Binding-site contacts:
Ligand atom C34 contacts residue LEU70 of chain 1.I at 4.0 Å (hydrophobic).
Ligand atom C7 contacts residue THR77 of chain 1.H at 4.3 Å.
Ligand atom O13 contacts residue GLY81 of chain 1.H at 3.2 Å.
Ligand atom O13 contacts residue THR82 of chain 1.H at 3.0 Å (h-bond).
Ligand atom N21 contacts residue GLY80 of chain 1.H at 4.1 Å.
Ligand atom O22 contacts residue GLY79 of chain 1.H at 3.2 Å.
Ligand atom C74 contacts residue LEU86 of chain 1.H at 3.8 Å (hydrophobic).
Ligand atom O51 contacts residue GLY80 of chain 1.H at 3.4 Å (h-bond).
Ligand atom C1A contacts residue GLY79 of chain 1.H at 4.2 Å.
Ligand atom P1 contacts residue THR82 of chain 1.H at 3.8 Å.
Ligand atom C4B contacts residue GLY80 of chain 1.H at 3.6 Å.
Ligand atom C5 contacts residue THR77 of chain 1.H at 3.5 Å.
Ligand atom C4 contacts residue THR77 of chain 1.H at 4.1 Å.
Ligand atom C28 contacts residue GLY83 of chain 1.H at 3.4 Å.
Ligand atom O37 contacts residue GLY80 of chain 1.H at 4.2 Å.
Ligand atom C83 contacts residue ALA90 of chain 1.H at 3.6 Å (hydrophobic).
Ligand atom C2A contacts residue THR82 of chain 1.H at 4.2 Å.
Ligand atom O13 contacts residue GLY80 of chain 1.H at 4.0 Å.
Ligand atom C3C contacts residue GLY80 of chain 1.H at 3.8 Å.
Ligand atom C34 contacts residue LEU74 of chain 1.I at 3.9 Å (hydrophobic).
Ligand atom O1 contacts residue GLY83 of chain 1.H at 2.7 Å (h-bond).
Ligand atom C3 contacts residue THR77 of chain 1.H at 3.6 Å.
Ligand atom O5 contacts residue GLY80 of chain 1.H at 4.2 Å.
Ligand atom C2D contacts residue GLY80 of chain 1.H at 3.2 Å.
Ligand atom C57 contacts residue GLY80 of chain 1.H at 3.9 Å.
Ligand atom O6 contacts residue GLY80 of chain 1.H at 3.9 Å.
Ligand atom C44 contacts residue THR77 of chain 1.I at 4.2 Å.
Ligand atom O2 contacts residue VAL78 of chain 1.H at 4.0 Å.
Ligand atom O25 contacts residue THR82 of chain 1.H at 2.8 Å (h-bond).
Ligand atom C22 contacts residue GLY79 of chain 1.H at 4.2 Å.
Ligand atom O2 contacts residue GLY79 of chain 1.H at 3.0 Å (h-bond).
Ligand atom C1A contacts residue GLY80 of chain 1.H at 4.0 Å.
Ligand atom O21 contacts residue GLY79 of chain 1.H at 4.0 Å.
Ligand atom C1B contacts residue GLY83 of chain 1.H at 3.6 Å.
Ligand atom O3 contacts residue THR77 of chain 1.H at 3.2 Å (h-bond).
Ligand atom O22 contacts residue GLY80 of chain 1.H at 2.9 Å (h-bond).
Ligand atom C1F contacts residue GLY80 of chain 1.H at 3.7 Å.
Ligand atom C53 contacts residue LEU86 of chain 1.H at 4.2 Å (hydrophobic).
Ligand atom C10 contacts residue LEU74 of chain 1.H at 4.1 Å (hydrophobic).
Ligand atom C30 contacts residue LEU70 of chain 1.I at 3.9 Å (hydrophobic).

Sequence of chain 1.I:
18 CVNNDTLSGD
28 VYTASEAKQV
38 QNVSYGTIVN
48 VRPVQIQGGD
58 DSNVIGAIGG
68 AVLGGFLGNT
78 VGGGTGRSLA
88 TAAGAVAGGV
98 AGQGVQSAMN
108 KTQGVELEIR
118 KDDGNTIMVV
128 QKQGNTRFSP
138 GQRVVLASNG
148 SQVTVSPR

A protein and the small-molecule ligand that binds it are described below.
Small molecule (SMILES): CC/C=C/CCCCCCC[C@@H](O)CC(=O)N[C@H]1[C@@H](OP(=O)(O)O)O[C@H](CO[C@@H]2O[C@H](CO[C@]3(C(=O)O)C[C@@H](O)[C@@H](O)[C@@H]([C@H](O)CO)O3)[C@@H](OP(=O)(O)O)[C@H](OC(=O)C[C@@H](CCC/C=C/CCCCCC)OC(=O)CCCCCCCCCCCCC)[C@H]2NC(=O)C[C@@H](C/C=C/CCCCCCCC)OC(=O)CCCCCCCCCCC)[C@@H](O)[C@@H]1OC(=O)C[C@H](O)C/C=C/CCCCCCCC

Sequence of chain 1.H:
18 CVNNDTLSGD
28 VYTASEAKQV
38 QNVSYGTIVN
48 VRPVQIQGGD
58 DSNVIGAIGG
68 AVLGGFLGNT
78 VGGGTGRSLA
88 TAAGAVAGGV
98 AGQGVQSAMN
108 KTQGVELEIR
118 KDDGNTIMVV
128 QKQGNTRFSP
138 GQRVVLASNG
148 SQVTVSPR